Sequence of chain 6.A:
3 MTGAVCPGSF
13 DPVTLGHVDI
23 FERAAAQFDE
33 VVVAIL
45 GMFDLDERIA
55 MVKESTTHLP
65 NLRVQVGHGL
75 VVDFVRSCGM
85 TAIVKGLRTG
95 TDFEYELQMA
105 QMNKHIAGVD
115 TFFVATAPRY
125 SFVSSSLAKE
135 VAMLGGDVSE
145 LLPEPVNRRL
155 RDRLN

Binding-site contacts:
Ligand atom N17 contacts residue HIS19 of chain 6.A at 3.3 Å.
Ligand atom C16 contacts residue THR16 of chain 6.A at 3.5 Å.
Ligand atom C15 contacts residue SER128 of chain 6.A at 3.7 Å.
Ligand atom C03 contacts residue GLY90 of chain 6.A at 3.7 Å.
Ligand atom N18 contacts residue VAL127 of chain 6.A at 3.7 Å.
Ligand atom C16 contacts residue SER129 of chain 6.A at 3.3 Å.
Ligand atom C20 contacts residue ARG92 of chain 6.A at 3.8 Å.
Ligand atom C02 contacts residue GLY90 of chain 6.A at 3.1 Å.
Ligand atom C16 contacts residue SER128 of chain 6.A at 3.7 Å.
Ligand atom C21 contacts residue THR120 of chain 6.A at 3.3 Å.
Ligand atom C14 contacts residue VAL127 of chain 6.A at 3.7 Å (hydrophobic).
Ligand atom N18 contacts residue HIS19 of chain 6.A at 3.8 Å.
Ligand atom C24 contacts residue HIS19 of chain 6.A at 3.6 Å.
Ligand atom C22 contacts residue THR120 of chain 6.A at 3.4 Å.
Ligand atom N07 contacts residue PRO9 of chain 6.A at 2.8 Å (h-bond).
Ligand atom N18 contacts residue THR16 of chain 6.A at 3.8 Å.
Ligand atom C15 contacts residue HIS19 of chain 6.A at 3.7 Å.
Ligand atom C24 contacts residue GLY18 of chain 6.A at 3.6 Å.
Ligand atom C01 contacts residue GLY90 of chain 6.A at 3.5 Å.
Ligand atom C10 contacts residue GLY90 of chain 6.A at 3.5 Å.
Ligand atom C21 contacts residue TYR124 of chain 6.A at 3.4 Å (hydrophobic).
Ligand atom C25 contacts residue SER129 of chain 6.A at 3.6 Å.
Ligand atom C15 contacts residue SER129 of chain 6.A at 3.7 Å.
Ligand atom C23 contacts residue GLY18 of chain 6.A at 3.3 Å.
Ligand atom C23 contacts residue ILE22 of chain 6.A at 3.8 Å (hydrophobic).
Ligand atom C05 contacts residue PRO9 of chain 6.A at 3.7 Å (hydrophobic).
Ligand atom C20 contacts residue VAL127 of chain 6.A at 3.5 Å (hydrophobic).
Ligand atom C01 contacts residue ILE22 of chain 6.A at 3.7 Å (hydrophobic).
Ligand atom O13 contacts residue ARG92 of chain 6.A at 3.4 Å (salt-bridge).
Ligand atom C03 contacts residue LYS89 of chain 6.A at 3.8 Å.
Ligand atom C04 contacts residue PRO9 of chain 6.A at 3.5 Å (hydrophobic).
Ligand atom C11 contacts residue GLY90 of chain 6.A at 3.7 Å.
Ligand atom O26 contacts residue SER129 of chain 6.A at 2.9 Å (h-bond).
Ligand atom C22 contacts residue GLY18 of chain 6.A at 3.7 Å.
Ligand atom C16 contacts residue HIS19 of chain 6.A at 3.1 Å.
Ligand atom O26 contacts residue SER128 of chain 6.A at 3.8 Å.
Ligand atom N17 contacts residue THR16 of chain 6.A at 2.9 Å (h-bond).
Ligand atom C04 contacts residue LYS89 of chain 6.A at 3.8 Å.
Ligand atom C01 contacts residue HIS19 of chain 6.A at 3.7 Å.
Ligand atom C20 contacts residue TYR124 of chain 6.A at 3.6 Å (hydrophobic).

A protein and the small-molecule ligand that binds it are described below.
Small molecule (SMILES): O=C(O)c1cnn(-c2ccccc2)c1OCCCc1c[nH]c2ccccc12